Sequence of chain 2.A:
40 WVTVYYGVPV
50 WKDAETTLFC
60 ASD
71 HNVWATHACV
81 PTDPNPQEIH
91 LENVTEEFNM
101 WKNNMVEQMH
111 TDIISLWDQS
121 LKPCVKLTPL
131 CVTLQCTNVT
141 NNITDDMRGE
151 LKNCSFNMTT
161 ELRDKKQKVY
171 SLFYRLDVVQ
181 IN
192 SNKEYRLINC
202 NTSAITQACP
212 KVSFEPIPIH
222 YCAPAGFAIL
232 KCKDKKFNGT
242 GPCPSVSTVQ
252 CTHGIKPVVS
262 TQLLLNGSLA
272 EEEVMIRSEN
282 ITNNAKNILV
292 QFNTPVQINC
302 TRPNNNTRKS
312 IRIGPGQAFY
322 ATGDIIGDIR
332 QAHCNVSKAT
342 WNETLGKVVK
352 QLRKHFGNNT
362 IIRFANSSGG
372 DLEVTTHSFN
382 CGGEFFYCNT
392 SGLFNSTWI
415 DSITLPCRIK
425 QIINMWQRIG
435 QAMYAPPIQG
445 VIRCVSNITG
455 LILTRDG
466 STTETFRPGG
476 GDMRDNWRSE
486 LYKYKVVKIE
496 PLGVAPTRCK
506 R

Binding-site contacts:
Ligand atom C1 contacts residue SER392 of chain 2.A at 3.4 Å.
Ligand atom C6 contacts residue NAG1 of chain 2.V at 3.8 Å.
Ligand atom C7 contacts residue ASN390 of chain 2.A at 3.4 Å.
Ligand atom C5 contacts residue ASN390 of chain 2.A at 3.6 Å.
Ligand atom C3 contacts residue ASN390 of chain 2.A at 3.6 Å.
Ligand atom C4 contacts residue ASN390 of chain 2.A at 4.2 Å.
Ligand atom C5 contacts residue NAG1 of chain 2.V at 4.4 Å.
Ligand atom N2 contacts residue NAG1 of chain 2.U at 3.0 Å (h-bond).
Ligand atom O6 contacts residue NAG1 of chain 2.U at 4.4 Å.
Ligand atom C3 contacts residue NAG1 of chain 2.U at 4.1 Å.
Ligand atom C7 contacts residue NAG1 of chain 2.U at 3.6 Å.
Ligand atom C7 contacts residue NAG1 of chain 2.V at 4.5 Å.
Ligand atom C1 contacts residue NAG1 of chain 2.U at 4.2 Å.
Ligand atom C8 contacts residue NAG1 of chain 2.V at 3.5 Å.
Ligand atom O5 contacts residue ASN390 of chain 2.A at 2.4 Å (h-bond).
Ligand atom C5 contacts residue SER392 of chain 2.A at 3.4 Å.
Ligand atom O3 contacts residue NAG1 of chain 2.U at 4.3 Å.
Ligand atom C6 contacts residue SER392 of chain 2.A at 3.9 Å.
Ligand atom O7 contacts residue ASN390 of chain 2.A at 3.8 Å.
Ligand atom C2 contacts residue NAG1 of chain 2.U at 4.0 Å.
Ligand atom O5 contacts residue SER392 of chain 2.A at 3.2 Å (h-bond).
Ligand atom C1 contacts residue ASN390 of chain 2.A at 1.4 Å.
Ligand atom C8 contacts residue NAG1 of chain 2.U at 3.4 Å.
Ligand atom C8 contacts residue ASN390 of chain 2.A at 4.4 Å.
Ligand atom N2 contacts residue ASN390 of chain 2.A at 2.8 Å (h-bond).
Ligand atom O7 contacts residue NAG1 of chain 2.V at 4.5 Å.
Ligand atom O5 contacts residue NAG1 of chain 2.U at 4.3 Å.
Ligand atom C6 contacts residue NAG1 of chain 2.U at 4.0 Å.
Ligand atom C2 contacts residue ASN390 of chain 2.A at 2.4 Å.

The protein below binds the small molecule below.
Small molecule (SMILES): CC(=O)N[C@H]1[C@H](O[C@H]2[C@H](O)[C@@H](NC(C)=O)CO[C@@H]2CO)O[C@H](CO)[C@@H](O)[C@@H]1O